A small-molecule ligand and the protein it binds are described below.
Small molecule (SMILES): CC(=O)N[C@H]1[C@H](O[C@H]2[C@H](O[C@@H]3O[C@@H](C)[C@@H](O)[C@@H](O)[C@@H]3O)[C@@H](NC(C)=O)CO[C@@H]2CO)O[C@H](CO)[C@@H](O[C@@H]2O[C@H](CO[C@H]3O[C@H](CO)[C@@H](O)[C@H](O)[C@@H]3O)[C@@H](O)[C@H](O[C@H]3O[C@H](CO)[C@@H](O)[C@H](O)[C@@H]3O)[C@@H]2O)[C@@H]1O

Binding-site contacts:
Ligand atom C4 contacts residue ASP102 of chain 1.C at 3.8 Å.
Ligand atom C8 contacts residue ILE130 of chain 1.C at 3.8 Å (hydrophobic).
Ligand atom N2 contacts residue ASN69 of chain 1.C at 2.9 Å (h-bond).
Ligand atom C3 contacts residue ILE130 of chain 1.C at 4.0 Å (hydrophobic).
Ligand atom C2 contacts residue ILE130 of chain 1.C at 3.7 Å (hydrophobic).
Ligand atom C6 contacts residue SER131 of chain 1.C at 3.5 Å.
Ligand atom O5 contacts residue ASP102 of chain 1.C at 3.4 Å (salt-bridge).
Ligand atom C6 contacts residue ASP102 of chain 1.C at 3.5 Å.
Ligand atom O5 contacts residue PHE86 of chain 1.C at 3.9 Å.
Ligand atom O5 contacts residue ASN69 of chain 1.C at 2.4 Å (h-bond).
Ligand atom C5 contacts residue VAL132 of chain 1.C at 4.1 Å (hydrophobic).
Ligand atom C6 contacts residue ASN137 of chain 1.C at 4.0 Å.
Ligand atom C6 contacts residue ASN140 of chain 1.C at 4.1 Å.
Ligand atom O6 contacts residue ASP102 of chain 1.C at 2.3 Å (salt-bridge).
Ligand atom O4 contacts residue VAL132 of chain 1.C at 4.0 Å.
Ligand atom C6 contacts residue VAL132 of chain 1.C at 4.0 Å (hydrophobic).
Ligand atom C2 contacts residue ASN69 of chain 1.C at 2.4 Å.
Ligand atom C1 contacts residue ILE130 of chain 1.C at 3.8 Å (hydrophobic).
Ligand atom C6 contacts residue ILE130 of chain 1.C at 3.9 Å (hydrophobic).
Ligand atom C1 contacts residue ASN69 of chain 1.C at 1.5 Å.
Ligand atom C2 contacts residue VAL132 of chain 1.C at 4.0 Å (hydrophobic).
Ligand atom O4 contacts residue GLN128 of chain 1.C at 3.7 Å.
Ligand atom C5 contacts residue ASP102 of chain 1.C at 3.7 Å.
Ligand atom O2 contacts residue VAL132 of chain 1.C at 4.0 Å.
Ligand atom C6 contacts residue PHE86 of chain 1.C at 4.0 Å (hydrophobic).
Ligand atom C5 contacts residue ASN69 of chain 1.C at 3.7 Å.
Ligand atom C4 contacts residue ASN140 of chain 1.C at 3.9 Å.
Ligand atom O6 contacts residue VAL132 of chain 1.C at 3.6 Å.
Ligand atom N2 contacts residue ILE130 of chain 1.C at 2.9 Å (h-bond).
Ligand atom O2 contacts residue ASN140 of chain 1.C at 3.4 Å (h-bond).
Ligand atom O7 contacts residue ASN69 of chain 1.C at 3.5 Å (h-bond).
Ligand atom O2 contacts residue GLN128 of chain 1.C at 3.6 Å.
Ligand atom O6 contacts residue VAL132 of chain 1.C at 4.1 Å.
Ligand atom C3 contacts residue ASN69 of chain 1.C at 3.8 Å.
Ligand atom C7 contacts residue ILE130 of chain 1.C at 3.4 Å (hydrophobic).
Ligand atom C1 contacts residue THR71 of chain 1.C at 3.6 Å.
Ligand atom O4 contacts residue VAL132 of chain 1.C at 4.0 Å.
Ligand atom C7 contacts residue ASN69 of chain 1.C at 3.5 Å.
Ligand atom C6 contacts residue VAL132 of chain 1.C at 4.0 Å (hydrophobic).
Ligand atom O6 contacts residue SER131 of chain 1.C at 2.7 Å (h-bond).

Sequence of chain 1.C:
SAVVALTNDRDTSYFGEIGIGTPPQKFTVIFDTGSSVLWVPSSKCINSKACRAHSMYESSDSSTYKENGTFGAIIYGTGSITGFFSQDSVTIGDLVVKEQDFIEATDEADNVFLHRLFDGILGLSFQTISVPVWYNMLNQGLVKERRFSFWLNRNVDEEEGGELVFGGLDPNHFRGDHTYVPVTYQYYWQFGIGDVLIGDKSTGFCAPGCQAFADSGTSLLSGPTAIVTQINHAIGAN